Sequence of chain 17.D:
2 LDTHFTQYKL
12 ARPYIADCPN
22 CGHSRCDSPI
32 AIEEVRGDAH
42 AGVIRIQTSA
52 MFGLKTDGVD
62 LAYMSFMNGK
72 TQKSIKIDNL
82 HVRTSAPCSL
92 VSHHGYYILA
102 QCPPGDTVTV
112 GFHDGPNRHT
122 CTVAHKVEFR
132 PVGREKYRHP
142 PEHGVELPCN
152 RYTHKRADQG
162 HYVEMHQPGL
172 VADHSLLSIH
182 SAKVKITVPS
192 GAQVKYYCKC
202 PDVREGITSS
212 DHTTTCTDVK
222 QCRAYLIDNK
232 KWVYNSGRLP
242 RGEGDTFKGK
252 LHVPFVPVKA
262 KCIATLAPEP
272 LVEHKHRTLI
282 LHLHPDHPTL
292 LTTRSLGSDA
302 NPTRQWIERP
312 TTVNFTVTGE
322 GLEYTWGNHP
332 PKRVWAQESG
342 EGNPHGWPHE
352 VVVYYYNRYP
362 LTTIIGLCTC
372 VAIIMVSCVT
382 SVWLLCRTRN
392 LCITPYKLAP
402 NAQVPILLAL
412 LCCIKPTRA

The small molecule below binds the protein below.
Small molecule (SMILES): O=C(O)[C@@H]1O[C@H](O[C@H]2[C@@H](OS(=O)(=O)O)O[C@@H](O)[C@H](NS(=O)(=O)O)[C@H]2O)[C@@H](OS(=O)(=O)O)[C@H](O)[C@@H]1O

Binding-site contacts:
Ligand atom C3 contacts residue LYS156 of chain 17.D at 4.0 Å.
Ligand atom O3 contacts residue ALA158 of chain 17.D at 3.0 Å (h-bond).
Ligand atom C5 contacts residue LEU62 of chain 17.D at 3.8 Å (hydrophobic).
Ligand atom C6 contacts residue SER93 of chain 17.D at 4.0 Å.
Ligand atom O3 contacts residue ARG157 of chain 17.D at 3.3 Å (salt-bridge).
Ligand atom C4 contacts residue LYS156 of chain 17.D at 4.0 Å.
Ligand atom OAH contacts residue THR4 of chain 17.D at 3.7 Å.
Ligand atom O6A contacts residue LEU62 of chain 17.D at 3.4 Å.
Ligand atom O6B contacts residue HIS94 of chain 17.D at 4.0 Å.
Ligand atom C3 contacts residue ALA158 of chain 17.D at 4.0 Å (hydrophobic).
Ligand atom OAH contacts residue ARG157 of chain 17.D at 3.1 Å (salt-bridge).
Ligand atom C5 contacts residue HIS155 of chain 17.D at 4.0 Å.
Ligand atom OAF contacts residue THR4 of chain 17.D at 2.9 Å (h-bond).
Ligand atom O6A contacts residue HIS94 of chain 17.D at 3.2 Å (h-bond).
Ligand atom C6 contacts residue HIS94 of chain 17.D at 3.9 Å.
Ligand atom O4 contacts residue LYS156 of chain 17.D at 3.5 Å.
Ligand atom O6B contacts residue ARG157 of chain 17.D at 3.3 Å (salt-bridge).
Ligand atom O3 contacts residue LYS156 of chain 17.D at 3.0 Å.
Ligand atom O6B contacts residue LYS156 of chain 17.D at 3.3 Å.
Ligand atom O6B contacts residue LEU62 of chain 17.D at 4.0 Å.
Ligand atom O6A contacts residue SER93 of chain 17.D at 3.2 Å.
Ligand atom O4 contacts residue SER93 of chain 17.D at 3.0 Å (h-bond).
Ligand atom OAF contacts residue ARG157 of chain 17.D at 2.8 Å (salt-bridge).
Ligand atom OAH contacts residue LEU2 of chain 17.D at 2.8 Å (h-bond).
Ligand atom SAG contacts residue ARG157 of chain 17.D at 3.6 Å (salt-bridge).
Ligand atom OAF contacts residue ALA158 of chain 17.D at 3.3 Å.
Ligand atom O5 contacts residue ARG157 of chain 17.D at 3.8 Å.
Ligand atom C2 contacts residue ALA158 of chain 17.D at 3.7 Å (hydrophobic).
Ligand atom OAH contacts residue ASP3 of chain 17.D at 4.0 Å.
Ligand atom OBI contacts residue LYS156 of chain 17.D at 4.0 Å.
Ligand atom O5 contacts residue LYS156 of chain 17.D at 3.4 Å.
Ligand atom C6 contacts residue LEU62 of chain 17.D at 3.5 Å (hydrophobic).
Ligand atom O6B contacts residue HIS155 of chain 17.D at 3.3 Å (h-bond).
Ligand atom O6A contacts residue HIS155 of chain 17.D at 3.8 Å.
Ligand atom O5B contacts residue LYS156 of chain 17.D at 3.3 Å.
Ligand atom SAG contacts residue THR4 of chain 17.D at 3.9 Å.
Ligand atom O4 contacts residue HIS155 of chain 17.D at 3.5 Å (h-bond).
Ligand atom C3 contacts residue ARG157 of chain 17.D at 3.7 Å.
Ligand atom C6 contacts residue HIS155 of chain 17.D at 3.4 Å.
Ligand atom O5 contacts residue HIS155 of chain 17.D at 3.6 Å.